A small-molecule ligand and the protein it binds are described below.
Small molecule (SMILES): CC(=O)N[C@@H]1[C@@H](O)[C@H](O)[C@@H](CO)O[C@H]1O

Binding-site contacts:
Ligand atom C3 contacts residue ASN444 of chain 1.B at 3.8 Å.
Ligand atom C1 contacts residue ASN444 of chain 1.B at 1.4 Å.
Ligand atom C6 contacts residue GLY448 of chain 1.B at 3.9 Å.
Ligand atom O7 contacts residue ASN444 of chain 1.B at 3.3 Å (h-bond).
Ligand atom C3 contacts residue 9751 of chain 1.LC at 4.0 Å.
Ligand atom C2 contacts residue 9751 of chain 1.LC at 4.3 Å.
Ligand atom C6 contacts residue PHE435 of chain 1.B at 4.2 Å (hydrophobic).
Ligand atom C7 contacts residue ASN444 of chain 1.B at 3.3 Å.
Ligand atom O6 contacts residue PRO429 of chain 1.B at 4.1 Å.
Ligand atom C5 contacts residue PHE435 of chain 1.B at 3.7 Å (hydrophobic).
Ligand atom C2 contacts residue ASN444 of chain 1.B at 2.5 Å.
Ligand atom C8 contacts residue ASN444 of chain 1.B at 4.5 Å.
Ligand atom N2 contacts residue ASN444 of chain 1.B at 3.0 Å (h-bond).
Ligand atom N2 contacts residue 9751 of chain 1.LC at 3.5 Å (h-bond).
Ligand atom C8 contacts residue 9751 of chain 1.LC at 4.2 Å.
Ligand atom O5 contacts residue ASN444 of chain 1.B at 2.2 Å (h-bond).
Ligand atom C7 contacts residue 9751 of chain 1.LC at 4.4 Å.
Ligand atom C4 contacts residue ASN444 of chain 1.B at 4.2 Å.
Ligand atom O5 contacts residue PHE435 of chain 1.B at 3.9 Å.
Ligand atom O4 contacts residue 9751 of chain 1.LC at 3.7 Å.
Ligand atom O3 contacts residue 9751 of chain 1.LC at 4.3 Å.
Ligand atom C6 contacts residue PRO429 of chain 1.B at 3.5 Å (hydrophobic).
Ligand atom O6 contacts residue GLY448 of chain 1.B at 2.8 Å (h-bond).
Ligand atom C1 contacts residue PHE435 of chain 1.B at 4.1 Å (hydrophobic).
Ligand atom O5 contacts residue GLY448 of chain 1.B at 4.2 Å.
Ligand atom C5 contacts residue ASN444 of chain 1.B at 3.6 Å.

Sequence of chain 1.B:
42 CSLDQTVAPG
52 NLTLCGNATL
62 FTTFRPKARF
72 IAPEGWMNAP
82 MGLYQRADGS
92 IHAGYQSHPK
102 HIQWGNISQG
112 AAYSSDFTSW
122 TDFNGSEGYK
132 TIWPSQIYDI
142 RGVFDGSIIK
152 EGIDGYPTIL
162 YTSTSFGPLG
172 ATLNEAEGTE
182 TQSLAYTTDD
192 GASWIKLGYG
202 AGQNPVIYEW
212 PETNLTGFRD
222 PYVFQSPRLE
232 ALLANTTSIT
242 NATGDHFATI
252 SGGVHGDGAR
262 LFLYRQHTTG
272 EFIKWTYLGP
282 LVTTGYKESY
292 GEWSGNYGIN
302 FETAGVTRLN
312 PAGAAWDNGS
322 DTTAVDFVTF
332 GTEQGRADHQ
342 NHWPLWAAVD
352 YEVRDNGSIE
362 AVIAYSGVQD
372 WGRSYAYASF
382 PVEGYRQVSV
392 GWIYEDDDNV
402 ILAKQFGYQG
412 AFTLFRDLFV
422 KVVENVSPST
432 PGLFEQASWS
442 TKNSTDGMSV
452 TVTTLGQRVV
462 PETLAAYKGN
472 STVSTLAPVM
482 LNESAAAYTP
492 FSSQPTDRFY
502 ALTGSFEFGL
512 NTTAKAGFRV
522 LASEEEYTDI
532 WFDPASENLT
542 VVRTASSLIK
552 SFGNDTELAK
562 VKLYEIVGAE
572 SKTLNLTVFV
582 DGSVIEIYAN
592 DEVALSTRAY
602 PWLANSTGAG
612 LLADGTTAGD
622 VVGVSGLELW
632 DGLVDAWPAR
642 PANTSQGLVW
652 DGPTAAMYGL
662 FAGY